Binding-site contacts:
Ligand atom C2 contacts residue ASN297 of chain 1.A at 2.5 Å.
Ligand atom C5 contacts residue ASN297 of chain 1.A at 3.6 Å.
Ligand atom O5 contacts residue ASN297 of chain 1.A at 2.4 Å (h-bond).
Ligand atom O7 contacts residue ASN297 of chain 1.A at 3.1 Å (h-bond).
Ligand atom O5 contacts residue ALA300 of chain 1.A at 4.1 Å.
Ligand atom O6 contacts residue ALA300 of chain 1.A at 4.2 Å.
Ligand atom O6 contacts residue VAL355 of chain 1.A at 4.1 Å.
Ligand atom N2 contacts residue ASN297 of chain 1.A at 2.9 Å (h-bond).
Ligand atom C4 contacts residue ASN297 of chain 1.A at 4.2 Å.
Ligand atom C7 contacts residue ASN297 of chain 1.A at 3.2 Å.
Ligand atom C1 contacts residue ASN297 of chain 1.A at 1.4 Å.
Ligand atom C8 contacts residue ASN297 of chain 1.A at 4.1 Å.
Ligand atom C3 contacts residue ASN297 of chain 1.A at 3.8 Å.
Ligand atom C6 contacts residue ALA300 of chain 1.A at 4.5 Å (hydrophobic).

Sequence of chain 1.A:
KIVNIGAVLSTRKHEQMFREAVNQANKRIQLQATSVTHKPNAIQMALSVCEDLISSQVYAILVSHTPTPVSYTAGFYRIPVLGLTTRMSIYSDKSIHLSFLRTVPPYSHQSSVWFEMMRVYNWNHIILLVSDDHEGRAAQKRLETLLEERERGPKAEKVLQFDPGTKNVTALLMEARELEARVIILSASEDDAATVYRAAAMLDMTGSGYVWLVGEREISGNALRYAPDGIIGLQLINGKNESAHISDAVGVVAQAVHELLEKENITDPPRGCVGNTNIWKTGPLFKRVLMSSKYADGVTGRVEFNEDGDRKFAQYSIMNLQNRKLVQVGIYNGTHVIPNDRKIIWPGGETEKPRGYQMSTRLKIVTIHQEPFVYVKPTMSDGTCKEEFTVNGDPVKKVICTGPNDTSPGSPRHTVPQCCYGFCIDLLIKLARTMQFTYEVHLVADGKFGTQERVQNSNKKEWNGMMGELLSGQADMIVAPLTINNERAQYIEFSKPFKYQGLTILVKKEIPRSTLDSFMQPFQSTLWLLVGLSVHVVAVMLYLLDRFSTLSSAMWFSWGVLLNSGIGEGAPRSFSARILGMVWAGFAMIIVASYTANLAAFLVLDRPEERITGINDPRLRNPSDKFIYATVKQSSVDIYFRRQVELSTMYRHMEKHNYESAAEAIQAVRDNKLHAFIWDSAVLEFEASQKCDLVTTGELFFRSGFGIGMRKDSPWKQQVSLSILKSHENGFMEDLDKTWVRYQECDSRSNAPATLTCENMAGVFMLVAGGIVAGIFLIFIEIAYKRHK

This small molecule binds to this protein.
Small molecule (SMILES): CC(=O)N[C@@H]1[C@@H](O)[C@H](O)[C@@H](CO)O[C@H]1O